Sequence of chain 1.B:
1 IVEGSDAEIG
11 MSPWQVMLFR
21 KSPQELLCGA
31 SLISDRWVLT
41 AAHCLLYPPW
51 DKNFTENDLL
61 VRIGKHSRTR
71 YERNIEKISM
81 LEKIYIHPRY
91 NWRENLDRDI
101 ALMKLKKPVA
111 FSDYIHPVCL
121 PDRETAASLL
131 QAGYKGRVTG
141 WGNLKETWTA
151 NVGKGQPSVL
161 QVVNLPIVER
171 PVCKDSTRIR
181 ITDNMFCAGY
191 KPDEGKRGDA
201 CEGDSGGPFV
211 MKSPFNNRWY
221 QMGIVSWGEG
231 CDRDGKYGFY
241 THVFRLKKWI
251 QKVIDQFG

Binding-site contacts:
Ligand atom O2 contacts residue HIS43 of chain 1.B at 3.7 Å.
Ligand atom O1 contacts residue TRP50 of chain 1.B at 3.8 Å.
Ligand atom CZ1 contacts residue ASP199 of chain 1.B at 3.5 Å.
Ligand atom NH1 contacts residue ASP199 of chain 1.B at 3.0 Å (salt-bridge).
Ligand atom C3 contacts residue SER205 of chain 1.B at 2.5 Å.
Ligand atom CA1 contacts residue LEU96 of chain 1.B at 3.7 Å (hydrophobic).
Ligand atom CB contacts residue GLY228 of chain 1.B at 3.3 Å.
Ligand atom C contacts residue GLY228 of chain 1.B at 3.7 Å.
Ligand atom CZ1 contacts residue ALA200 of chain 1.B at 3.2 Å (hydrophobic).
Ligand atom N contacts residue GLY228 of chain 1.B at 2.7 Å (h-bond).
Ligand atom CA contacts residue GLY228 of chain 1.B at 3.4 Å.
Ligand atom C1 contacts residue HIS43 of chain 1.B at 3.7 Å.
Ligand atom C2 contacts residue SER205 of chain 1.B at 1.4 Å.
Ligand atom NH2 contacts residue GLY230 of chain 1.B at 3.0 Å (h-bond).
Ligand atom O2 contacts residue GLY203 of chain 1.B at 3.1 Å (h-bond).
Ligand atom NH2 contacts residue ALA200 of chain 1.B at 3.4 Å (h-bond).
Ligand atom C3 contacts residue HIS43 of chain 1.B at 1.5 Å.
Ligand atom N2 contacts residue SER226 of chain 1.B at 2.9 Å (h-bond).
Ligand atom CA2 contacts residue SER205 of chain 1.B at 2.5 Å.
Ligand atom CE2 contacts residue ASN95 of chain 1.B at 3.8 Å.
Ligand atom CA2 contacts residue SER226 of chain 1.B at 3.6 Å.
Ligand atom CE2 contacts residue LEU96 of chain 1.B at 3.5 Å (hydrophobic).
Ligand atom NH1 contacts residue GLY238 of chain 1.B at 3.6 Å.
Ligand atom CB2 contacts residue SER226 of chain 1.B at 3.6 Å.
Ligand atom CB1 contacts residue HIS43 of chain 1.B at 3.6 Å.
Ligand atom N2 contacts residue HIS43 of chain 1.B at 3.1 Å (h-bond).
Ligand atom CA2 contacts residue HIS43 of chain 1.B at 3.4 Å.
Ligand atom CZ contacts residue GLU94 of chain 1.B at 3.8 Å.
Ligand atom NH2 contacts residue ASP199 of chain 1.B at 2.7 Å (salt-bridge).
Ligand atom NE contacts residue GLY228 of chain 1.B at 3.7 Å.
Ligand atom CB2 contacts residue SER205 of chain 1.B at 2.8 Å.
Ligand atom CZ contacts residue LEU96 of chain 1.B at 3.7 Å (hydrophobic).
Ligand atom O contacts residue GLY228 of chain 1.B at 3.1 Å (h-bond).
Ligand atom NH1 contacts residue ALA200 of chain 1.B at 3.0 Å (h-bond).
Ligand atom C2 contacts residue HIS43 of chain 1.B at 2.6 Å.
Ligand atom O2 contacts residue SER205 of chain 1.B at 2.3 Å (h-bond).
Ligand atom O contacts residue TRP227 of chain 1.B at 3.2 Å.
Ligand atom CD2 contacts residue TRP227 of chain 1.B at 3.8 Å (hydrophobic).
Ligand atom N2 contacts residue SER205 of chain 1.B at 3.1 Å (h-bond).
Ligand atom CG1 contacts residue TYR47 of chain 1.B at 3.5 Å (hydrophobic).

A protein and the small-molecule ligand that binds it are described below.
Small molecule (SMILES): NC(=[NH2+])NCCC[C@H](NC(=O)[C@@H]1CCCN1C(=O)[C@H](N)Cc1ccccc1)[C@H](O)CCl